Binding-site contacts:
Ligand atom CL contacts residue DMS1 of chain 1.D at 4.0 Å.
Ligand atom C8 contacts residue CYS145 of chain 1.A at 3.7 Å (hydrophobic).
Ligand atom O contacts residue GLU166 of chain 1.A at 3.2 Å (salt-bridge).
Ligand atom C4 contacts residue HIS41 of chain 1.A at 3.6 Å.
Ligand atom C12 contacts residue HIS163 of chain 1.A at 3.2 Å.
Ligand atom C18 contacts residue ASN142 of chain 1.A at 3.6 Å.
Ligand atom C15 contacts residue GLU166 of chain 1.A at 3.3 Å.
Ligand atom N1 contacts residue SER144 of chain 1.A at 3.6 Å.
Ligand atom N contacts residue CYS145 of chain 1.A at 3.9 Å.
Ligand atom CL contacts residue GLN189 of chain 1.A at 3.2 Å.
Ligand atom C14 contacts residue GLU166 of chain 1.A at 3.6 Å.
Ligand atom N1 contacts residue GLU166 of chain 1.A at 3.8 Å.
Ligand atom N1 contacts residue HIS163 of chain 1.A at 2.7 Å (h-bond).
Ligand atom O contacts residue MET165 of chain 1.A at 3.7 Å.
Ligand atom C4 contacts residue HIS164 of chain 1.A at 3.3 Å.
Ligand atom C13 contacts residue GLU166 of chain 1.A at 3.4 Å.
Ligand atom C14 contacts residue PHE140 of chain 1.A at 3.8 Å (hydrophobic).
Ligand atom C15 contacts residue SER1 of chain 1.B at 3.8 Å.
Ligand atom CL contacts residue ASP187 of chain 1.A at 3.9 Å.
Ligand atom C9 contacts residue ASN142 of chain 1.A at 3.1 Å.
Ligand atom C15 contacts residue LEU141 of chain 1.A at 3.8 Å (hydrophobic).
Ligand atom CL contacts residue ARG188 of chain 1.A at 2.8 Å.
Ligand atom C12 contacts residue GLU166 of chain 1.A at 4.0 Å.
Ligand atom C13 contacts residue HIS163 of chain 1.A at 3.9 Å.
Ligand atom C14 contacts residue LEU141 of chain 1.A at 3.7 Å (hydrophobic).
Ligand atom C13 contacts residue PHE140 of chain 1.A at 3.3 Å (hydrophobic).
Ligand atom C6 contacts residue CYS145 of chain 1.A at 4.0 Å (hydrophobic).
Ligand atom CL1 contacts residue HIS41 of chain 1.A at 3.5 Å.
Ligand atom CL1 contacts residue MET165 of chain 1.A at 3.9 Å.
Ligand atom C4 contacts residue MET165 of chain 1.A at 3.6 Å (hydrophobic).
Ligand atom C13 contacts residue LEU141 of chain 1.A at 3.6 Å (hydrophobic).
Ligand atom C1 contacts residue GLN189 of chain 1.A at 3.3 Å.
Ligand atom C9 contacts residue CYS145 of chain 1.A at 3.9 Å (hydrophobic).
Ligand atom C15 contacts residue PHE140 of chain 1.A at 3.4 Å (hydrophobic).
Ligand atom C8 contacts residue ASN142 of chain 1.A at 3.7 Å.
Ligand atom C2 contacts residue GLN189 of chain 1.A at 3.9 Å.
Ligand atom CL1 contacts residue ASP187 of chain 1.A at 3.5 Å.
Ligand atom N1 contacts residue LEU141 of chain 1.A at 3.9 Å.
Ligand atom N1 contacts residue PHE140 of chain 1.A at 3.7 Å.
Ligand atom C5 contacts residue MET165 of chain 1.A at 3.6 Å (hydrophobic).

Sequence of chain 1.B:
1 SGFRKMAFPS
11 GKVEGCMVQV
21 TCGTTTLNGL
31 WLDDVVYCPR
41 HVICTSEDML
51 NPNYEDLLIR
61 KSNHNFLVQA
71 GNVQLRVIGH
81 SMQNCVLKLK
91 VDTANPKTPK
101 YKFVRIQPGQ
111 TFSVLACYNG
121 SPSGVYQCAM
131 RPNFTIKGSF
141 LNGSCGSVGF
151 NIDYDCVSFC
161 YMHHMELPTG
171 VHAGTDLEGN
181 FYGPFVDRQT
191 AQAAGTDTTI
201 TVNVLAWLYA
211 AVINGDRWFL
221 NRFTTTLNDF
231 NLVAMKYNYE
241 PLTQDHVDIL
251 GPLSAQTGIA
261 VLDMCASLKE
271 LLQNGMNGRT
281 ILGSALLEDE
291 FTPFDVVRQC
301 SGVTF

A small-molecule ligand and the protein it binds are described below.
Small molecule (SMILES): O=C1[C@@H](c2ccc(Cl)c(Cl)c2)CCCN1c1cncc2ccccc12

Sequence of chain 1.A:
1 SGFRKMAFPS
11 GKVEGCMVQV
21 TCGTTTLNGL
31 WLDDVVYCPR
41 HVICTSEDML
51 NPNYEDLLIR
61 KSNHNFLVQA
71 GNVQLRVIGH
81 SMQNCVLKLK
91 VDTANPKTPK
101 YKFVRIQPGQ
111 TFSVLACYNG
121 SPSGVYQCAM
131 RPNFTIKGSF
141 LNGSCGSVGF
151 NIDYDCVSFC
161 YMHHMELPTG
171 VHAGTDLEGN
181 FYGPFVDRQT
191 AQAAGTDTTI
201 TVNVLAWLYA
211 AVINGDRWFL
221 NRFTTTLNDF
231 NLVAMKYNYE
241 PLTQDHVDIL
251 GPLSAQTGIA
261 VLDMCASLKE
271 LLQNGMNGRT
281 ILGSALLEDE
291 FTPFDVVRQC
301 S